Binding-site contacts:
Ligand atom C3 contacts residue GLN155 of chain 1.A at 3.5 Å.
Ligand atom CA contacts residue GLN173 of chain 1.A at 3.3 Å.
Ligand atom C4A contacts residue LEU65 of chain 1.A at 3.6 Å (hydrophobic).
Ligand atom C6 contacts residue HIS160 of chain 1.A at 3.8 Å.
Ligand atom CA contacts residue TYR151 of chain 1.A at 3.4 Å (hydrophobic).
Ligand atom CA contacts residue GLN155 of chain 1.A at 3.8 Å.
Ligand atom C4 contacts residue LEU65 of chain 1.A at 3.6 Å (hydrophobic).
Ligand atom C6 contacts residue LEU32 of chain 1.A at 3.6 Å (hydrophobic).
Ligand atom C8A contacts residue GLN155 of chain 1.A at 3.7 Å.
Ligand atom C6 contacts residue TYR161 of chain 1.A at 3.4 Å (hydrophobic).
Ligand atom C9 contacts residue GLU36 of chain 1.A at 3.9 Å.
Ligand atom O contacts residue TYR151 of chain 1.A at 3.3 Å (h-bond).
Ligand atom C9 contacts residue TYR151 of chain 1.A at 3.7 Å (hydrophobic).
Ligand atom C4A contacts residue GLN155 of chain 1.A at 3.5 Å.
Ligand atom C1 contacts residue GLN155 of chain 1.A at 3.7 Å.
Ligand atom C5 contacts residue GLN155 of chain 1.A at 3.5 Å.
Ligand atom C5 contacts residue LEU65 of chain 1.A at 3.7 Å (hydrophobic).
Ligand atom N contacts residue GLN155 of chain 1.A at 2.6 Å (h-bond).
Ligand atom C4 contacts residue GLN155 of chain 1.A at 3.6 Å.
Ligand atom C4 contacts residue HIS70 of chain 1.A at 3.6 Å.
Ligand atom C contacts residue TYR151 of chain 1.A at 3.4 Å (hydrophobic).
Ligand atom C contacts residue GLN173 of chain 1.A at 3.7 Å.
Ligand atom CA contacts residue GLY34 of chain 1.A at 4.0 Å.
Ligand atom C9 contacts residue GLY34 of chain 1.A at 3.6 Å.
Ligand atom N contacts residue GLN173 of chain 1.A at 2.8 Å (h-bond).
Ligand atom C8 contacts residue GLY34 of chain 1.A at 3.8 Å.
Ligand atom C6 contacts residue GLN155 of chain 1.A at 3.7 Å.
Ligand atom C8A contacts residue GLY34 of chain 1.A at 3.9 Å.
Ligand atom C1 contacts residue GLY34 of chain 1.A at 3.6 Å.
Ligand atom C2 contacts residue GLN155 of chain 1.A at 3.5 Å.
Ligand atom C3 contacts residue ALA67 of chain 1.A at 3.8 Å (hydrophobic).
Ligand atom OXT contacts residue GLU36 of chain 1.A at 3.0 Å (salt-bridge).
Ligand atom OXT contacts residue GLY34 of chain 1.A at 4.0 Å.
Ligand atom N contacts residue TYR151 of chain 1.A at 2.7 Å (h-bond).
Ligand atom C7 contacts residue LEU32 of chain 1.A at 3.5 Å (hydrophobic).
Ligand atom O contacts residue GLN173 of chain 1.A at 3.0 Å (h-bond).
Ligand atom C5 contacts residue HIS160 of chain 1.A at 3.7 Å.
Ligand atom OXT contacts residue PHE35 of chain 1.A at 3.8 Å.
Ligand atom C7 contacts residue TYR161 of chain 1.A at 3.7 Å (hydrophobic).
Ligand atom C3 contacts residue HIS70 of chain 1.A at 3.7 Å.

Sequence of chain 1.A:
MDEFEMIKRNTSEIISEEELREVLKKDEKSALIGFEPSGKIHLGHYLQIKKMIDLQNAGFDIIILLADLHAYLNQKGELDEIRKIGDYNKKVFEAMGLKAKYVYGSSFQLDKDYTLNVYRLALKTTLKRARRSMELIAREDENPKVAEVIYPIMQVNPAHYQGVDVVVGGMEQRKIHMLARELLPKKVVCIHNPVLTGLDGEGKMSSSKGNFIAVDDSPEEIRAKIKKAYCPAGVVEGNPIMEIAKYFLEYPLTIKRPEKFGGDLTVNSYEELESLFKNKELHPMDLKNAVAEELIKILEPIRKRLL

A protein and the small-molecule ligand that binds it are described below.
Small molecule (SMILES): N[C@@H](Cc1ccc2ccccc2c1)C(=O)O